Binding-site contacts:
Ligand atom C1 contacts residue ASN715 of chain 1.C at 1.4 Å.
Ligand atom O5 contacts residue ASN715 of chain 1.C at 2.4 Å (h-bond).
Ligand atom C4 contacts residue ASN715 of chain 1.C at 4.2 Å.
Ligand atom C7 contacts residue ASN715 of chain 1.C at 3.6 Å.
Ligand atom C3 contacts residue ASN715 of chain 1.C at 3.8 Å.
Ligand atom C2 contacts residue ASN715 of chain 1.C at 2.5 Å.
Ligand atom N2 contacts residue ASN715 of chain 1.C at 2.9 Å (h-bond).
Ligand atom C5 contacts residue ASN715 of chain 1.C at 3.7 Å.
Ligand atom O7 contacts residue LEU920 of chain 1.C at 3.2 Å.
Ligand atom O5 contacts residue GLN1069 of chain 1.C at 4.4 Å.
Ligand atom O6 contacts residue GLN924 of chain 1.C at 3.8 Å.
Ligand atom O4 contacts residue LEU920 of chain 1.C at 4.4 Å.
Ligand atom N2 contacts residue LEU920 of chain 1.C at 4.4 Å.
Ligand atom O7 contacts residue ASN715 of chain 1.C at 3.9 Å.
Ligand atom C7 contacts residue LEU920 of chain 1.C at 3.5 Å (hydrophobic).
Ligand atom C8 contacts residue LEU920 of chain 1.C at 3.5 Å (hydrophobic).

Sequence of chain 1.C:
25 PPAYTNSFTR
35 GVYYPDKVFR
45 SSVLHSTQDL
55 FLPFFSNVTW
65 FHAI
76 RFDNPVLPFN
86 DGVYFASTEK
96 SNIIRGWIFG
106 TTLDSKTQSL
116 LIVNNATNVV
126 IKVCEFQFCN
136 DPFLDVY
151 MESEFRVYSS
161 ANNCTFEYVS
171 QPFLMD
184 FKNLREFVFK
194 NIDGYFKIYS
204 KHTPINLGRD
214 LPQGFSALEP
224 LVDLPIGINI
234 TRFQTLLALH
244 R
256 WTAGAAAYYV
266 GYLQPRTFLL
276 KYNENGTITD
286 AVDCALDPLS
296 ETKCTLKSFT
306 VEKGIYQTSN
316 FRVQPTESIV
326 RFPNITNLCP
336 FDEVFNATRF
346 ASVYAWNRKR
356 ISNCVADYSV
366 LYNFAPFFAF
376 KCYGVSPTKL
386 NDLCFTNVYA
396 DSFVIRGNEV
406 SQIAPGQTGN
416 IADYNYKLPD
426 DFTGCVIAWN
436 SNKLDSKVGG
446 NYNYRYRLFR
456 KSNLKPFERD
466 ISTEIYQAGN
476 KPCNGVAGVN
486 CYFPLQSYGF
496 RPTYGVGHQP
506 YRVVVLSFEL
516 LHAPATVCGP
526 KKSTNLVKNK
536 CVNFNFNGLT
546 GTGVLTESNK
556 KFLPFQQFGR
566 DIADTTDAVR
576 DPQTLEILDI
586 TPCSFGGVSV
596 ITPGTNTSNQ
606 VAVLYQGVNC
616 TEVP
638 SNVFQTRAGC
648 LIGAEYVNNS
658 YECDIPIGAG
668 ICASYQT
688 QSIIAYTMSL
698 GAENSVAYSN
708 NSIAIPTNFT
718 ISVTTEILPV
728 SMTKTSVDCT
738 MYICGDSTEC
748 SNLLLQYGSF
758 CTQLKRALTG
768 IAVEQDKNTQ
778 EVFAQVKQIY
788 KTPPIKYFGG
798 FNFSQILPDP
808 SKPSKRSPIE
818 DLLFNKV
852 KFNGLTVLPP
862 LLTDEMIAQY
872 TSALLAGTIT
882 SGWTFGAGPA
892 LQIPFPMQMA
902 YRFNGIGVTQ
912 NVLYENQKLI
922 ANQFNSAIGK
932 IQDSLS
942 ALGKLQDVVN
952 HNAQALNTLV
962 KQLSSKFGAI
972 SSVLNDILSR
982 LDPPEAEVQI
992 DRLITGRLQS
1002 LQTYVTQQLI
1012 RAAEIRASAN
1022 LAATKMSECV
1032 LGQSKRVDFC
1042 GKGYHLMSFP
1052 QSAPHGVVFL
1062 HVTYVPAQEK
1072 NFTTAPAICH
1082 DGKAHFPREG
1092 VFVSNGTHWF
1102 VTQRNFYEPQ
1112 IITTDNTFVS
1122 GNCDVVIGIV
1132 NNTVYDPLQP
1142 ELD

This protein binds this small molecule.
Small molecule (SMILES): CC(=O)N[C@H]1[C@H](O[C@H]2[C@H](O)[C@@H](NC(C)=O)CO[C@@H]2CO)O[C@H](CO)[C@@H](O)[C@@H]1O